Binding-site contacts:
Ligand atom O8 contacts residue ILE131 of chain 1.A at 3.4 Å.
Ligand atom C20 contacts residue PHE151 of chain 1.A at 3.6 Å (hydrophobic).
Ligand atom F28 contacts residue LEU264 of chain 1.A at 3.4 Å.
Ligand atom C2 contacts residue THR94 of chain 1.A at 3.9 Å.
Ligand atom O15 contacts residue ALA97 of chain 1.A at 3.5 Å.
Ligand atom C1 contacts residue LEU167 of chain 1.A at 3.9 Å (hydrophobic).
Ligand atom C3 contacts residue PHE93 of chain 1.A at 3.7 Å (hydrophobic).
Ligand atom C26 contacts residue GLU137 of chain 1.A at 3.7 Å.
Ligand atom O8 contacts residue PHE171 of chain 1.A at 3.5 Å.
Ligand atom F29 contacts residue TRP279 of chain 1.A at 3.4 Å.
Ligand atom C19 contacts residue LEU96 of chain 1.A at 3.9 Å (hydrophobic).
Ligand atom C27 contacts residue LEU167 of chain 1.A at 3.9 Å (hydrophobic).
Ligand atom C4 contacts residue PHE93 of chain 1.A at 3.8 Å (hydrophobic).
Ligand atom C24 contacts residue PHE151 of chain 1.A at 3.6 Å (hydrophobic).
Ligand atom C18 contacts residue SER100 of chain 1.A at 3.6 Å.
Ligand atom N22 contacts residue PHE151 of chain 1.A at 3.7 Å.
Ligand atom C11 contacts residue THR138 of chain 1.A at 3.6 Å.
Ligand atom F29 contacts residue LEU271 of chain 1.A at 3.8 Å.
Ligand atom C13 contacts residue ILE175 of chain 1.A at 3.8 Å (hydrophobic).
Ligand atom C13 contacts residue LEU135 of chain 1.A at 3.9 Å (hydrophobic).
Ligand atom C17 contacts residue ALA97 of chain 1.A at 3.7 Å (hydrophobic).
Ligand atom C12 contacts residue PHE162 of chain 1.A at 3.9 Å (hydrophobic).
Ligand atom O25 contacts residue PHE151 of chain 1.A at 3.9 Å.
Ligand atom C18 contacts residue LEU96 of chain 1.A at 3.8 Å (hydrophobic).
Ligand atom C12 contacts residue THR138 of chain 1.A at 3.6 Å.
Ligand atom C11 contacts residue MET134 of chain 1.A at 3.8 Å (hydrophobic).
Ligand atom C12 contacts residue PHE151 of chain 1.A at 3.7 Å (hydrophobic).
Ligand atom O8 contacts residue HIS257 of chain 1.A at 3.9 Å.
Ligand atom C26 contacts residue PHE151 of chain 1.A at 3.7 Å (hydrophobic).
Ligand atom F28 contacts residue LEU167 of chain 1.A at 3.5 Å.
Ligand atom C26 contacts residue MET134 of chain 1.A at 3.8 Å (hydrophobic).
Ligand atom C26 contacts residue THR138 of chain 1.A at 3.7 Å.
Ligand atom O25 contacts residue ARG141 of chain 1.A at 3.5 Å (salt-bridge).
Ligand atom F30 contacts residue LEU167 of chain 1.A at 3.8 Å.
Ligand atom C14 contacts residue PHE93 of chain 1.A at 3.4 Å (hydrophobic).
Ligand atom F30 contacts residue GLN260 of chain 1.A at 3.4 Å.
Ligand atom C17 contacts residue MET134 of chain 1.A at 3.7 Å (hydrophobic).
Ligand atom C16 contacts residue ALA97 of chain 1.A at 3.9 Å (hydrophobic).
Ligand atom C20 contacts residue LEU96 of chain 1.A at 3.8 Å (hydrophobic).
Ligand atom C23 contacts residue LEU96 of chain 1.A at 3.5 Å (hydrophobic).

The small molecule below binds the protein below.
Small molecule (SMILES): CC(=O)N(C)c1ccc(OCc2ccc(C(F)(F)F)cc2C(=O)OC(C)(C)C)cc1

Sequence of chain 1.A:
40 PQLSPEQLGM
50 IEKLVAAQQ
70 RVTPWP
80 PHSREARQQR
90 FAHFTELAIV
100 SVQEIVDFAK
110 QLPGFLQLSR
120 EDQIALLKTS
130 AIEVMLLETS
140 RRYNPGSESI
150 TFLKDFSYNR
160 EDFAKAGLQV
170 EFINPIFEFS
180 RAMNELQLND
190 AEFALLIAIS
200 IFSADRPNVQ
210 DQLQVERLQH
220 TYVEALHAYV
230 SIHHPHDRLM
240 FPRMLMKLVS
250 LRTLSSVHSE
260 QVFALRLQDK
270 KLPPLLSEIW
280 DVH